Sequence of chain 1.A:
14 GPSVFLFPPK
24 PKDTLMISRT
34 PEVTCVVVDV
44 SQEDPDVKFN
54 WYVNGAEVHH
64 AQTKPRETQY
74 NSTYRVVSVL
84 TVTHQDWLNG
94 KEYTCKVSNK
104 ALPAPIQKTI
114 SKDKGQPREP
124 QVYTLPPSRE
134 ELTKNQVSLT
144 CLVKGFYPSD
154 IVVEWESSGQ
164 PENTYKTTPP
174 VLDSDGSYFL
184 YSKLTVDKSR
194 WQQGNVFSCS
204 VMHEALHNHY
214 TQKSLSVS

Binding-site contacts:
Ligand atom C1 contacts residue PHE20 of chain 1.A at 3.9 Å (hydrophobic).
Ligand atom C3 contacts residue ASN74 of chain 1.A at 3.8 Å.
Ligand atom O6 contacts residue PHE18 of chain 1.A at 3.5 Å.
Ligand atom O7 contacts residue ARG78 of chain 1.A at 3.3 Å (salt-bridge).
Ligand atom C3 contacts residue VAL41 of chain 1.A at 3.7 Å (hydrophobic).
Ligand atom C6 contacts residue THR37 of chain 1.A at 3.6 Å.
Ligand atom C1 contacts residue ASN74 of chain 1.A at 1.5 Å.
Ligand atom C6 contacts residue PHE20 of chain 1.A at 3.9 Å (hydrophobic).
Ligand atom N2 contacts residue ASN74 of chain 1.A at 2.6 Å (h-bond).
Ligand atom C5 contacts residue ASN74 of chain 1.A at 3.8 Å.
Ligand atom O3 contacts residue ASP42 of chain 1.A at 3.6 Å (salt-bridge).
Ligand atom C2 contacts residue PHE18 of chain 1.A at 3.5 Å (hydrophobic).
Ligand atom C1 contacts residue PHE20 of chain 1.A at 3.7 Å (hydrophobic).
Ligand atom O7 contacts residue ASP42 of chain 1.A at 3.0 Å (salt-bridge).
Ligand atom C7 contacts residue ASN74 of chain 1.A at 3.5 Å.
Ligand atom N2 contacts residue ASP42 of chain 1.A at 2.9 Å (salt-bridge).
Ligand atom O4 contacts residue LYS23 of chain 1.A at 2.9 Å (salt-bridge).
Ligand atom O6 contacts residue PHE20 of chain 1.A at 3.9 Å.
Ligand atom O5 contacts residue ASN74 of chain 1.A at 2.4 Å (h-bond).
Ligand atom C3 contacts residue LYS23 of chain 1.A at 3.4 Å.
Ligand atom C2 contacts residue PHE20 of chain 1.A at 3.8 Å (hydrophobic).
Ligand atom O6 contacts residue ARG78 of chain 1.A at 3.6 Å.
Ligand atom C8 contacts residue ARG78 of chain 1.A at 3.1 Å.
Ligand atom C1 contacts residue PHE18 of chain 1.A at 3.7 Å (hydrophobic).
Ligand atom C3 contacts residue ASP42 of chain 1.A at 3.9 Å.
Ligand atom O3 contacts residue ARG78 of chain 1.A at 3.5 Å (salt-bridge).
Ligand atom C5 contacts residue PHE20 of chain 1.A at 3.6 Å (hydrophobic).
Ligand atom C2 contacts residue ASN74 of chain 1.A at 2.5 Å.
Ligand atom C1 contacts residue PHE18 of chain 1.A at 4.0 Å (hydrophobic).
Ligand atom C7 contacts residue ARG78 of chain 1.A at 3.4 Å.
Ligand atom C4 contacts residue LYS23 of chain 1.A at 3.4 Å.
Ligand atom C2 contacts residue ASP42 of chain 1.A at 4.0 Å.
Ligand atom O3 contacts residue LYS23 of chain 1.A at 2.4 Å (salt-bridge).
Ligand atom C7 contacts residue ASP42 of chain 1.A at 3.1 Å.
Ligand atom O6 contacts residue THR37 of chain 1.A at 4.0 Å.
Ligand atom C3 contacts residue PHE18 of chain 1.A at 3.7 Å (hydrophobic).
Ligand atom O4 contacts residue VAL41 of chain 1.A at 3.9 Å.
Ligand atom O7 contacts residue ASN74 of chain 1.A at 3.8 Å.
Ligand atom O3 contacts residue VAL41 of chain 1.A at 3.4 Å.
Ligand atom O5 contacts residue VAL41 of chain 1.A at 3.8 Å.

A small-molecule ligand and the protein it binds are described below.
Small molecule (SMILES): CC(=O)N[C@H]1[C@H](O[C@H]2[C@H](O)[C@@H](NC(C)=O)CO[C@@H]2CO[C@@H]2O[C@@H](C)[C@@H](O)[C@@H](O)[C@@H]2O)O[C@H](CO)[C@@H](O[C@@H]2O[C@H](CO[C@H]3O[C@H](CO)[C@@H](O)[C@H](O)[C@@H]3O[C@@H]3O[C@H](CO)[C@@H](O)[C@H](O)[C@H]3NC(C)=O)[C@@H](O)[C@H](O[C@H]3O[C@H](CO)[C@@H](O)[C@H](O)[C@@H]3O[C@@H]3O[C@H](CO)[C@@H](O)[C@H](O)[C@H]3NC(C)=O)[C@@H]2O)[C@@H]1O